Sequence of chain 1.C:
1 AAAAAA

The small molecule below binds the protein below.
Small molecule (SMILES): C[C@H](N)C(=O)O

Sequence of chain 1.A:
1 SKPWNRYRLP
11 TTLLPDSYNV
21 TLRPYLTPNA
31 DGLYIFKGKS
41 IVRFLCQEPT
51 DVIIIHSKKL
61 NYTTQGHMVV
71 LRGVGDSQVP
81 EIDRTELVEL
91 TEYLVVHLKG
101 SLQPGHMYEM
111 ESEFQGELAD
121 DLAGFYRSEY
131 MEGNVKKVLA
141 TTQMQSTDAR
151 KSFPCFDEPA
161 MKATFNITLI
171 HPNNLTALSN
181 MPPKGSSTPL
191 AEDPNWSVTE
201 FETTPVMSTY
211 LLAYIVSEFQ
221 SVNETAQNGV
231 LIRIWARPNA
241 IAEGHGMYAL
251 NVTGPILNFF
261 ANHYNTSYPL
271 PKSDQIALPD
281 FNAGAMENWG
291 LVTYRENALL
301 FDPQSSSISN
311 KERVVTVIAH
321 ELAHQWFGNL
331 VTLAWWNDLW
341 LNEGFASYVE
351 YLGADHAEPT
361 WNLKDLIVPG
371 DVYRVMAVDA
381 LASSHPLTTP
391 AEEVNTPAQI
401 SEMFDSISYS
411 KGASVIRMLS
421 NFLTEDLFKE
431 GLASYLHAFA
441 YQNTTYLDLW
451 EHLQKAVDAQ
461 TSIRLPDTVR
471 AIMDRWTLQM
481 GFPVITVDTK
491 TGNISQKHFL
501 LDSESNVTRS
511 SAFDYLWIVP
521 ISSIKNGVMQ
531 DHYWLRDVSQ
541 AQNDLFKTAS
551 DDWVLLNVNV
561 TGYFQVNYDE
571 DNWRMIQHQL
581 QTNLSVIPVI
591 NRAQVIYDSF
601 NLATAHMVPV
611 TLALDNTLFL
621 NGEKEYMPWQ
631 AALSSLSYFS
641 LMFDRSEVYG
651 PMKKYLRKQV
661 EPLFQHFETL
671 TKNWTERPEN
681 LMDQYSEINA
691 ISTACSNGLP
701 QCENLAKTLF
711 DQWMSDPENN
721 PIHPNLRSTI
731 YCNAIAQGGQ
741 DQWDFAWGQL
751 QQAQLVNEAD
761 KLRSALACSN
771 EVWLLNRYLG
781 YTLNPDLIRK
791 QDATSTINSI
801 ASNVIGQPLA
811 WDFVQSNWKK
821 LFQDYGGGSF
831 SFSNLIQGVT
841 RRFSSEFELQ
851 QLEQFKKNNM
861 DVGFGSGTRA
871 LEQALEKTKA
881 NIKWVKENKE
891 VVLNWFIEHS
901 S

Binding-site contacts:
Ligand atom C contacts residue TYR409 of chain 1.A at 3.5 Å (hydrophobic).
Ligand atom CB contacts residue MET286 of chain 1.A at 3.6 Å (hydrophobic).
Ligand atom CB contacts residue ALA283 of chain 1.A at 4.4 Å (hydrophobic).
Ligand atom N contacts residue PHE404 of chain 1.A at 4.5 Å.
Ligand atom CB contacts residue GLN143 of chain 1.A at 4.3 Å.
Ligand atom N contacts residue GLU287 of chain 1.A at 2.9 Å (salt-bridge).
Ligand atom N contacts residue ZN1 of chain 1.N at 4.4 Å.
Ligand atom CA contacts residue ALA285 of chain 1.A at 3.1 Å (hydrophobic).
Ligand atom C contacts residue ALA2 of chain 1.C at 4.0 Å (hydrophobic).
Ligand atom O contacts residue TYR409 of chain 1.A at 2.3 Å (h-bond).
Ligand atom CA contacts residue TYR409 of chain 1.A at 4.3 Å (hydrophobic).
Ligand atom N contacts residue GLU343 of chain 1.A at 3.2 Å (salt-bridge).
Ligand atom N contacts residue GLN145 of chain 1.A at 3.2 Å (h-bond).
Ligand atom N contacts residue TYR409 of chain 1.A at 4.2 Å.
Ligand atom O contacts residue ZN1 of chain 1.N at 3.7 Å.
Ligand atom C contacts residue GLU343 of chain 1.A at 4.1 Å.
Ligand atom CA contacts residue GLN145 of chain 1.A at 4.4 Å.
Ligand atom N contacts residue MET286 of chain 1.A at 3.5 Å (h-bond).
Ligand atom O contacts residue ALA2 of chain 1.C at 4.0 Å.
Ligand atom CA contacts residue MET286 of chain 1.A at 3.7 Å (hydrophobic).
Ligand atom C contacts residue ALA285 of chain 1.A at 3.4 Å (hydrophobic).
Ligand atom O contacts residue GLU343 of chain 1.A at 3.4 Å (salt-bridge).
Ligand atom CA contacts residue GLU287 of chain 1.A at 3.5 Å.
Ligand atom C contacts residue GLU287 of chain 1.A at 4.4 Å.
Ligand atom C contacts residue ZN1 of chain 1.N at 4.1 Å.
Ligand atom CB contacts residue ALA285 of chain 1.A at 3.1 Å (hydrophobic).
Ligand atom CA contacts residue GLU343 of chain 1.A at 4.2 Å.
Ligand atom CB contacts residue GLN145 of chain 1.A at 4.3 Å.